Binding-site contacts:
Ligand atom C8 contacts residue SER290 of chain 1.D at 3.6 Å.
Ligand atom C1 contacts residue SER292 of chain 1.D at 4.3 Å.
Ligand atom C9 contacts residue LYS353 of chain 1.D at 4.3 Å.
Ligand atom O1A contacts residue SER287 of chain 1.D at 2.6 Å (h-bond).
Ligand atom O1B contacts residue ASN319 of chain 1.D at 2.9 Å (h-bond).
Ligand atom O1A contacts residue SER292 of chain 1.D at 4.0 Å.
Ligand atom C8 contacts residue TRP322 of chain 1.D at 4.4 Å (hydrophobic).
Ligand atom O10 contacts residue GLN320 of chain 1.D at 4.4 Å.
Ligand atom C5 contacts residue SER292 of chain 1.D at 4.2 Å.
Ligand atom C10 contacts residue ASN319 of chain 1.D at 3.5 Å.
Ligand atom O4 contacts residue ASN319 of chain 1.D at 2.7 Å (h-bond).
Ligand atom C11 contacts residue TRP322 of chain 1.D at 3.6 Å (hydrophobic).
Ligand atom C10 contacts residue SER292 of chain 1.D at 3.9 Å.
Ligand atom C6 contacts residue SER292 of chain 1.D at 4.2 Å.
Ligand atom O4 contacts residue GLN320 of chain 1.D at 4.2 Å.
Ligand atom O10 contacts residue TRP322 of chain 1.D at 4.2 Å.
Ligand atom C11 contacts residue ASN319 of chain 1.D at 3.6 Å.
Ligand atom C11 contacts residue ASN321 of chain 1.D at 3.7 Å.
Ligand atom N5 contacts residue SER292 of chain 1.D at 3.3 Å (h-bond).
Ligand atom C10 contacts residue TRP322 of chain 1.D at 3.9 Å (hydrophobic).
Ligand atom C9 contacts residue TRP322 of chain 1.D at 4.0 Å (hydrophobic).
Ligand atom O1B contacts residue SER287 of chain 1.D at 3.5 Å.
Ligand atom C9 contacts residue SER290 of chain 1.D at 3.8 Å.
Ligand atom C4 contacts residue ASN319 of chain 1.D at 3.2 Å.
Ligand atom C1 contacts residue ASN319 of chain 1.D at 3.9 Å.
Ligand atom C11 contacts residue GLN320 of chain 1.D at 3.8 Å.
Ligand atom C1 contacts residue SER287 of chain 1.D at 3.5 Å.
Ligand atom N5 contacts residue ASN319 of chain 1.D at 3.2 Å (h-bond).
Ligand atom O9 contacts residue SER290 of chain 1.D at 3.2 Å (h-bond).
Ligand atom C10 contacts residue GLN320 of chain 1.D at 4.3 Å.
Ligand atom O8 contacts residue SER287 of chain 1.D at 4.3 Å.
Ligand atom C7 contacts residue TRP322 of chain 1.D at 3.9 Å (hydrophobic).
Ligand atom C5 contacts residue ASN319 of chain 1.D at 3.9 Å.
Ligand atom C4 contacts residue SER292 of chain 1.D at 4.3 Å.
Ligand atom O9 contacts residue LYS353 of chain 1.D at 3.8 Å.
Ligand atom N5 contacts residue TRP322 of chain 1.D at 4.4 Å.
Ligand atom O10 contacts residue ASN319 of chain 1.D at 4.1 Å.
Ligand atom C11 contacts residue SER292 of chain 1.D at 3.3 Å.
Ligand atom C3 contacts residue ASN319 of chain 1.D at 3.8 Å.
Ligand atom O8 contacts residue SER290 of chain 1.D at 2.4 Å (h-bond).

Sequence of chain 1.D:
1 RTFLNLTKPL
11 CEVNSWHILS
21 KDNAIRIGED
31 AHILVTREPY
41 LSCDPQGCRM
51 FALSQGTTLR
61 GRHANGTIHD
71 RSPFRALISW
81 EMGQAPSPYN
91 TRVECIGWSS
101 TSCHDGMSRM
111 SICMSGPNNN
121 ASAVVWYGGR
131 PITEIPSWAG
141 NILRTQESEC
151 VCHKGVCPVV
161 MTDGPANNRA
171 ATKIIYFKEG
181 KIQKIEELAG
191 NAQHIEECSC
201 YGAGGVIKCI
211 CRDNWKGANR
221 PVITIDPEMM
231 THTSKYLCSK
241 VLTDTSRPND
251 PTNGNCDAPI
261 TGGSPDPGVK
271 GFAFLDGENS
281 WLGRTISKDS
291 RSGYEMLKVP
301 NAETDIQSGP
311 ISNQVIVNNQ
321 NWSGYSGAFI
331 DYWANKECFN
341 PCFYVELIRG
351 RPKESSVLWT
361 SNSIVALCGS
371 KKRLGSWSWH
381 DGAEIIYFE

A protein and the small-molecule ligand that binds it are described below.
Small molecule (SMILES): CC(=O)N[C@H]1[C@H]([C@H](O)[C@H](O)CO)O[C@@](O)(C(=O)O)C[C@@H]1O